Binding-site contacts:
Ligand atom C5 contacts residue LEU340 of chain 1.A at 3.5 Å (hydrophobic).
Ligand atom C1 contacts residue SER339 of chain 1.A at 1.4 Å.
Ligand atom C6 contacts residue ALA341 of chain 1.A at 4.4 Å (hydrophobic).
Ligand atom C2 contacts residue PRO238 of chain 1.A at 3.9 Å (hydrophobic).
Ligand atom C6 contacts residue LEU340 of chain 1.A at 4.5 Å (hydrophobic).
Ligand atom C2 contacts residue LEU340 of chain 1.A at 4.3 Å (hydrophobic).
Ligand atom C1 contacts residue LEU340 of chain 1.A at 3.8 Å (hydrophobic).
Ligand atom C4 contacts residue SER339 of chain 1.A at 4.2 Å.
Ligand atom C3 contacts residue LEU340 of chain 1.A at 3.5 Å (hydrophobic).
Ligand atom C5 contacts residue SER339 of chain 1.A at 3.6 Å.
Ligand atom O4 contacts residue ALA341 of chain 1.A at 4.2 Å.
Ligand atom C2 contacts residue GLY239 of chain 1.A at 4.2 Å.
Ligand atom O4 contacts residue PRO342 of chain 1.A at 3.9 Å.
Ligand atom C1 contacts residue PRO238 of chain 1.A at 4.1 Å (hydrophobic).
Ligand atom O6 contacts residue SER339 of chain 1.A at 4.3 Å.
Ligand atom C3 contacts residue GLY239 of chain 1.A at 4.0 Å.
Ligand atom O2 contacts residue SER339 of chain 1.A at 3.0 Å (h-bond).
Ligand atom C3 contacts residue SER339 of chain 1.A at 3.6 Å.
Ligand atom O5 contacts residue SER339 of chain 1.A at 2.5 Å (h-bond).
Ligand atom C4 contacts residue LEU340 of chain 1.A at 3.6 Å (hydrophobic).
Ligand atom O3 contacts residue GLY239 of chain 1.A at 4.3 Å.
Ligand atom C5 contacts residue ALA341 of chain 1.A at 4.4 Å (hydrophobic).
Ligand atom O4 contacts residue LEU340 of chain 1.A at 3.4 Å (h-bond).
Ligand atom C2 contacts residue SER339 of chain 1.A at 2.4 Å.
Ligand atom O5 contacts residue LEU340 of chain 1.A at 4.3 Å.

This protein binds this small molecule.
Small molecule (SMILES): OC[C@H]1O[C@@H](O)[C@@H](O)[C@@H](O)[C@@H]1O

Sequence of chain 1.A:
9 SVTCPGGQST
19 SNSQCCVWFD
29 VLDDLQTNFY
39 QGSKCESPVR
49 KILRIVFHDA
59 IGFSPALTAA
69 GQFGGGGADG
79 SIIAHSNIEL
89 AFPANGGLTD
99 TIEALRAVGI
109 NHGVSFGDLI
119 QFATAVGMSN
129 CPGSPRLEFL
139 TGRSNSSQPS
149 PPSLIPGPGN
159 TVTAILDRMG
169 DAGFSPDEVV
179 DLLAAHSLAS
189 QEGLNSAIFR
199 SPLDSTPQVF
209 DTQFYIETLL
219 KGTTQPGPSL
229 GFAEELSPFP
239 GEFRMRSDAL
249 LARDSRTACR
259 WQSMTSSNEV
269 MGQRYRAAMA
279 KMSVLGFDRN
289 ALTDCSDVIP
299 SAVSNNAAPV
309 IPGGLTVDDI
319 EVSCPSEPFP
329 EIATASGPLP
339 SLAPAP